This protein binds this small molecule.
Small molecule (SMILES): O=P(O)(O)OC[C@H]1O[C@](O)(COP(=O)(O)O)[C@@H](O)[C@@H]1O

Binding-site contacts:
Ligand atom O4P contacts residue SER353 of chain 1.H at 2.7 Å (h-bond).
Ligand atom O3P contacts residue PRO433 of chain 1.H at 3.6 Å.
Ligand atom O2 contacts residue GLY430 of chain 1.H at 3.5 Å (h-bond).
Ligand atom O6 contacts residue THR349 of chain 1.H at 3.1 Å (h-bond).
Ligand atom O6P contacts residue SER435 of chain 1.H at 2.6 Å (h-bond).
Ligand atom O2P contacts residue ARG405 of chain 1.H at 2.8 Å (salt-bridge).
Ligand atom P2 contacts residue THR348 of chain 1.H at 3.6 Å.
Ligand atom O6P contacts residue THR349 of chain 1.H at 3.3 Å (h-bond).
Ligand atom O4 contacts residue TYR437 of chain 1.H at 2.9 Å (h-bond).
Ligand atom O2 contacts residue LEU347 of chain 1.H at 3.5 Å.
Ligand atom C6 contacts residue SER353 of chain 1.H at 3.7 Å.
Ligand atom O3 contacts residue TRP398 of chain 1.H at 3.7 Å.
Ligand atom O6 contacts residue THR348 of chain 1.H at 3.6 Å.
Ligand atom O1P contacts residue TRP398 of chain 1.H at 2.8 Å (h-bond).
Ligand atom C3 contacts residue GLY434 of chain 1.H at 3.4 Å.
Ligand atom O4P contacts residue THR348 of chain 1.H at 2.6 Å (h-bond).
Ligand atom O3 contacts residue ARG432 of chain 1.H at 2.7 Å (salt-bridge).
Ligand atom O6P contacts residue THR350 of chain 1.H at 2.7 Å (h-bond).
Ligand atom O5 contacts residue LEU347 of chain 1.H at 3.8 Å.
Ligand atom P2 contacts residue THR349 of chain 1.H at 3.7 Å.
Ligand atom O4 contacts residue GLY436 of chain 1.H at 3.7 Å.
Ligand atom C5 contacts residue GLY434 of chain 1.H at 3.5 Å.
Ligand atom O5P contacts residue SER353 of chain 1.H at 3.6 Å.
Ligand atom C6 contacts residue THR438 of chain 1.H at 3.4 Å.
Ligand atom O4 contacts residue GLY434 of chain 1.H at 2.6 Å (h-bond).
Ligand atom C3 contacts residue ARG432 of chain 1.H at 3.2 Å.
Ligand atom P1 contacts residue ARG405 of chain 1.H at 3.7 Å.
Ligand atom O5P contacts residue SER435 of chain 1.H at 3.2 Å (h-bond).
Ligand atom P2 contacts residue SER435 of chain 1.H at 3.4 Å.
Ligand atom O4 contacts residue THR438 of chain 1.H at 3.5 Å (h-bond).
Ligand atom C6 contacts residue LEU347 of chain 1.H at 3.7 Å (hydrophobic).
Ligand atom O1 contacts residue GLY434 of chain 1.H at 3.7 Å.
Ligand atom O3P contacts residue GLY434 of chain 1.H at 2.8 Å (h-bond).
Ligand atom O1P contacts residue ARG405 of chain 1.H at 2.8 Å (salt-bridge).
Ligand atom C4 contacts residue GLY434 of chain 1.H at 3.3 Å.
Ligand atom O2P contacts residue THR349 of chain 1.H at 3.8 Å.
Ligand atom O6P contacts residue THR348 of chain 1.H at 3.6 Å.
Ligand atom P2 contacts residue SER353 of chain 1.H at 3.6 Å.
Ligand atom O5P contacts residue GLY436 of chain 1.H at 2.9 Å (h-bond).
Ligand atom O3 contacts residue GLY430 of chain 1.H at 3.2 Å.

Sequence of chain 1.H:
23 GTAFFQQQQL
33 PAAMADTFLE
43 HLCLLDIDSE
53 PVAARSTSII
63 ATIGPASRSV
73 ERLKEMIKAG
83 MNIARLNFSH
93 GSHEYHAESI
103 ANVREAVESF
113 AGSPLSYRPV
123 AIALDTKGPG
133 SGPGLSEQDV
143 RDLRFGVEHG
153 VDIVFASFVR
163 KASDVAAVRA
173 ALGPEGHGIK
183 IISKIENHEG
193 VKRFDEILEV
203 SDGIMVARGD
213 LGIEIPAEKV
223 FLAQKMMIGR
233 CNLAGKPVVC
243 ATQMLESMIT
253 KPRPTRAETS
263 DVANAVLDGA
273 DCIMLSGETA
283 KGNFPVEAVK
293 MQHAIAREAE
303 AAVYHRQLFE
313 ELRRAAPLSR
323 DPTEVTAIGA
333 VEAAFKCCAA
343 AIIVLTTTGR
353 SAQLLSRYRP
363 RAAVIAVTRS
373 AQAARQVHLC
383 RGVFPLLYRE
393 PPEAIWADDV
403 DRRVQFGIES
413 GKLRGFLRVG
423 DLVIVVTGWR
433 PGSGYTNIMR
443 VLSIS